Binding-site contacts:
Ligand atom O5' contacts residue UDP1 of chain 2.Z at 1.0 Å (h-bond).
Ligand atom O2 contacts residue UDP1 of chain 2.Z at 2.4 Å (h-bond).
Ligand atom OBE contacts residue UDP1 of chain 2.Z at 0.5 Å (h-bond).
Ligand atom OBG contacts residue UDP1 of chain 2.Z at 0.9 Å (h-bond).
Ligand atom CBA contacts residue UDP1 of chain 2.Z at 0.3 Å.
Ligand atom C3 contacts residue UDP1 of chain 2.Z at 2.7 Å.
Ligand atom CBC contacts residue UDP1 of chain 2.Z at 0.3 Å.
Ligand atom CBD contacts residue UDP1 of chain 2.Z at 0.5 Å.
Ligand atom C4 contacts residue UDP1 of chain 2.Z at 2.2 Å.
Ligand atom OBE contacts residue ARG201 of chain 2.E at 2.7 Å (salt-bridge).
Ligand atom CAM contacts residue UDP1 of chain 2.Z at 0.4 Å.
Ligand atom NBF contacts residue UDP1 of chain 2.Z at 0.2 Å (h-bond).
Ligand atom C1' contacts residue UDP1 of chain 2.Z at 0.9 Å.
Ligand atom O2' contacts residue UDP1 of chain 2.Z at 1.9 Å (h-bond).
Ligand atom O3 contacts residue GLU334 of chain 2.E at 2.4 Å (salt-bridge).
Ligand atom NAZ contacts residue UDP1 of chain 2.Z at 0.4 Å (h-bond).
Ligand atom O5 contacts residue UDP1 of chain 2.Z at 1.5 Å (h-bond).
Ligand atom OBG contacts residue ASP176 of chain 2.E at 3.1 Å.
Ligand atom C6 contacts residue UDP1 of chain 2.Z at 2.4 Å.
Ligand atom CAK contacts residue UDP1 of chain 2.Z at 1.0 Å.
Ligand atom O6 contacts residue UDP1 of chain 2.Z at 2.9 Å (h-bond).
Ligand atom CAK contacts residue MN1 of chain 2.AA at 3.0 Å.
Ligand atom C3' contacts residue UDP1 of chain 2.Z at 1.5 Å.
Ligand atom C2' contacts residue UDP1 of chain 2.Z at 1.3 Å.
Ligand atom NBF contacts residue ASP176 of chain 2.E at 2.7 Å (salt-bridge).
Ligand atom O3' contacts residue UDP1 of chain 2.Z at 1.7 Å.
Ligand atom CBB contacts residue UDP1 of chain 2.Z at 0.1 Å.
Ligand atom CAL contacts residue UDP1 of chain 2.Z at 0.8 Å.
Ligand atom OBH contacts residue UDP1 of chain 2.Z at 0.8 Å (h-bond).
Ligand atom C2 contacts residue UDP1 of chain 2.Z at 2.6 Å.
Ligand atom C5 contacts residue UDP1 of chain 2.Z at 1.1 Å.
Ligand atom PAN contacts residue UDP1 of chain 2.Z at 0.5 Å.
Ligand atom C1 contacts residue UDP1 of chain 2.Z at 1.7 Å.
Ligand atom O4 contacts residue GLU334 of chain 2.E at 3.0 Å (salt-bridge).
Ligand atom O4' contacts residue UDP1 of chain 2.Z at 0.9 Å (h-bond).
Ligand atom OBG contacts residue THR143 of chain 2.E at 2.8 Å.
Ligand atom CAM contacts residue MN1 of chain 2.AA at 3.0 Å.
Ligand atom C4' contacts residue UDP1 of chain 2.Z at 1.1 Å.
Ligand atom C5' contacts residue UDP1 of chain 2.Z at 1.1 Å.
Ligand atom OAO contacts residue UDP1 of chain 2.Z at 0.5 Å (h-bond).

Sequence of chain 2.E:
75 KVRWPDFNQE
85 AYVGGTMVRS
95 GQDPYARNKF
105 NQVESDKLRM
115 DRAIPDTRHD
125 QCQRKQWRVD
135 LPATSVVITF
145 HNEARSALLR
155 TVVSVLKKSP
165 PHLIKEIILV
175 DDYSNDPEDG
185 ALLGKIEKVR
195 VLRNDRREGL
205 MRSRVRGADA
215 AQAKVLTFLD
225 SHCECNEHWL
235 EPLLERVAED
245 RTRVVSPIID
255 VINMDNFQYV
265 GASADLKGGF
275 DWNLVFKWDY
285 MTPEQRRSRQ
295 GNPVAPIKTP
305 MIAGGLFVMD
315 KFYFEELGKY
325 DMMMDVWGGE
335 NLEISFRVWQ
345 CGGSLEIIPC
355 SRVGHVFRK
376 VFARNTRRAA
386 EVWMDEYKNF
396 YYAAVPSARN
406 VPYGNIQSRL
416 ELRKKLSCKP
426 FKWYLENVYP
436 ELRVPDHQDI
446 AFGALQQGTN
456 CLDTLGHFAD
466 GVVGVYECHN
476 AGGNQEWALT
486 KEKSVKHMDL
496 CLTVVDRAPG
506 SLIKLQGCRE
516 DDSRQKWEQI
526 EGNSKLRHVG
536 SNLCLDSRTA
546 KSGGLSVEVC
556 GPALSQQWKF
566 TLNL

A protein and the small-molecule ligand that binds it are described below.
Small molecule (SMILES): O=c1ccn([C@@H]2O[C@H](COP(=O)(O)CCC[C@H]3O[C@H](CO)[C@H](O)[C@H](O)[C@H]3O)[C@@H](O)[C@H]2O)c(=O)[nH]1